Sequence of chain 1.A:
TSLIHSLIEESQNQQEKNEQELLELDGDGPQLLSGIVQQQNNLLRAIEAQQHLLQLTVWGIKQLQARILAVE

Binding-site contacts:
Ligand atom C27 contacts residue LYS62 of chain 1.B at 3.6 Å.
Ligand atom C4 contacts residue LEU64 of chain 1.A at 3.8 Å (hydrophobic).
Ligand atom C22 contacts residue LEU3 of chain 1.B at 3.6 Å (hydrophobic).
Ligand atom C5 contacts residue ILE61 of chain 1.B at 3.8 Å (hydrophobic).
Ligand atom C34 contacts residue TRP59 of chain 1.B at 3.5 Å (hydrophobic).
Ligand atom O41 contacts residue TRP59 of chain 1.B at 3.4 Å.
Ligand atom C29 contacts residue LYS62 of chain 1.B at 3.8 Å.
Ligand atom C10 contacts residue LYS62 of chain 1.B at 3.8 Å.
Ligand atom C9 contacts residue LYS62 of chain 1.B at 3.9 Å.
Ligand atom O31 contacts residue LYS62 of chain 1.B at 3.7 Å.
Ligand atom C1 contacts residue GLN65 of chain 1.B at 3.7 Å.
Ligand atom O26 contacts residue LYS62 of chain 1.B at 2.8 Å (salt-bridge).
Ligand atom O26 contacts residue VAL58 of chain 1.B at 3.3 Å.
Ligand atom O2 contacts residue LEU64 of chain 1.A at 3.5 Å.
Ligand atom O37 contacts residue TRP59 of chain 1.B at 2.7 Å (h-bond).
Ligand atom O38 contacts residue THR1 of chain 1.B at 2.6 Å (h-bond).
Ligand atom C23 contacts residue THR1 of chain 1.B at 3.6 Å.
Ligand atom C8 contacts residue GLN65 of chain 1.B at 3.9 Å.
Ligand atom C3 contacts residue GLN65 of chain 1.B at 4.0 Å.
Ligand atom C13 contacts residue LEU56 of chain 1.A at 3.6 Å (hydrophobic).
Ligand atom C22 contacts residue LEU53 of chain 1.A at 3.9 Å (hydrophobic).
Ligand atom C1 contacts residue ARG67 of chain 1.A at 3.6 Å.
Ligand atom C12 contacts residue LEU56 of chain 1.A at 3.7 Å (hydrophobic).
Ligand atom C36 contacts residue THR1 of chain 1.B at 3.4 Å.
Ligand atom C25 contacts residue THR1 of chain 1.B at 3.8 Å.
Ligand atom C35 contacts residue LYS62 of chain 1.B at 3.9 Å.
Ligand atom O2 contacts residue GLN65 of chain 1.B at 3.5 Å.
Ligand atom O2 contacts residue ARG67 of chain 1.A at 3.7 Å.
Ligand atom O26 contacts residue THR1 of chain 1.B at 3.4 Å (h-bond).
Ligand atom C39 contacts residue TRP59 of chain 1.B at 3.7 Å (hydrophobic).
Ligand atom O37 contacts residue THR1 of chain 1.B at 3.4 Å.
Ligand atom C28 contacts residue LYS62 of chain 1.B at 3.6 Å.
Ligand atom C36 contacts residue TRP59 of chain 1.B at 3.6 Å (hydrophobic).
Ligand atom C11 contacts residue VAL58 of chain 1.B at 3.8 Å (hydrophobic).
Ligand atom C36 contacts residue SER2 of chain 1.B at 3.9 Å.
Ligand atom O38 contacts residue SER2 of chain 1.B at 2.9 Å (h-bond).
Ligand atom C25 contacts residue LYS62 of chain 1.B at 3.6 Å.
Ligand atom C33 contacts residue TRP59 of chain 1.B at 3.8 Å (hydrophobic).
Ligand atom C11 contacts residue LEU56 of chain 1.A at 3.5 Å (hydrophobic).
Ligand atom C21 contacts residue LEU3 of chain 1.B at 3.5 Å (hydrophobic).

Sequence of chain 1.B:
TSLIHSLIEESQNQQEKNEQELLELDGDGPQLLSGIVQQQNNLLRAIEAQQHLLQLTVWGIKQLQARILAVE

The protein below binds the small molecule below.
Small molecule (SMILES): COc1ccc(-c2ccc(CN(C(=O)c3cc(C(=O)O)c(C(=O)O)cc3C(=O)O)[C@H]3CCCc4ccccc43)cc2)cc1